A protein and the small-molecule ligand that binds it are described below.
Small molecule (SMILES): CS(=O)(=O)NCCc1ccccc1

Binding-site contacts:
Ligand atom C11 contacts residue MET165 of chain 1.A at 3.6 Å (hydrophobic).
Ligand atom C11 contacts residue ARG188 of chain 1.A at 3.6 Å.
Ligand atom C10 contacts residue MET165 of chain 1.A at 3.5 Å (hydrophobic).
Ligand atom C01 contacts residue HIS41 of chain 1.A at 3.6 Å.
Ligand atom C10 contacts residue HIS41 of chain 1.A at 4.2 Å.
Ligand atom C08 contacts residue MET49 of chain 1.A at 3.9 Å (hydrophobic).
Ligand atom C12 contacts residue GLN189 of chain 1.A at 3.5 Å.
Ligand atom O03 contacts residue THR25 of chain 1.A at 4.2 Å.
Ligand atom C09 contacts residue HIS41 of chain 1.A at 3.6 Å.
Ligand atom C10 contacts residue HIS164 of chain 1.A at 3.9 Å.
Ligand atom O04 contacts residue THR45 of chain 1.A at 4.2 Å.
Ligand atom C11 contacts residue ASP187 of chain 1.A at 4.0 Å.
Ligand atom C10 contacts residue MET49 of chain 1.A at 3.4 Å (hydrophobic).
Ligand atom C09 contacts residue MET165 of chain 1.A at 4.1 Å (hydrophobic).
Ligand atom C09 contacts residue HIS164 of chain 1.A at 3.3 Å.
Ligand atom C06 contacts residue HIS41 of chain 1.A at 3.6 Å.
Ligand atom C12 contacts residue MET49 of chain 1.A at 3.8 Å (hydrophobic).
Ligand atom C10 contacts residue ASP187 of chain 1.A at 4.1 Å.
Ligand atom C08 contacts residue HIS164 of chain 1.A at 4.2 Å.
Ligand atom C13 contacts residue MET49 of chain 1.A at 4.0 Å (hydrophobic).
Ligand atom N05 contacts residue HIS41 of chain 1.A at 4.3 Å.
Ligand atom C11 contacts residue MET49 of chain 1.A at 3.5 Å (hydrophobic).
Ligand atom C08 contacts residue HIS41 of chain 1.A at 4.5 Å.
Ligand atom C13 contacts residue GLN189 of chain 1.A at 3.7 Å.
Ligand atom C11 contacts residue GLN189 of chain 1.A at 4.0 Å.
Ligand atom C07 contacts residue HIS164 of chain 1.A at 4.5 Å.
Ligand atom C01 contacts residue SER46 of chain 1.A at 4.4 Å.
Ligand atom C12 contacts residue ARG188 of chain 1.A at 4.0 Å.
Ligand atom C01 contacts residue THR25 of chain 1.A at 4.1 Å.
Ligand atom C01 contacts residue MET49 of chain 1.A at 3.8 Å (hydrophobic).
Ligand atom C07 contacts residue HIS41 of chain 1.A at 4.0 Å.
Ligand atom C01 contacts residue THR45 of chain 1.A at 4.3 Å.
Ligand atom O04 contacts residue SER46 of chain 1.A at 3.2 Å.
Ligand atom C01 contacts residue CYS44 of chain 1.A at 3.2 Å (hydrophobic).
Ligand atom S02 contacts residue SER46 of chain 1.A at 4.4 Å.
Ligand atom C06 contacts residue MET49 of chain 1.A at 4.1 Å (hydrophobic).
Ligand atom S02 contacts residue MET49 of chain 1.A at 4.2 Å.
Ligand atom C10 contacts residue ARG188 of chain 1.A at 4.2 Å.
Ligand atom O04 contacts residue MET49 of chain 1.A at 3.8 Å.
Ligand atom C09 contacts residue MET49 of chain 1.A at 3.6 Å (hydrophobic).

Sequence of chain 1.A:
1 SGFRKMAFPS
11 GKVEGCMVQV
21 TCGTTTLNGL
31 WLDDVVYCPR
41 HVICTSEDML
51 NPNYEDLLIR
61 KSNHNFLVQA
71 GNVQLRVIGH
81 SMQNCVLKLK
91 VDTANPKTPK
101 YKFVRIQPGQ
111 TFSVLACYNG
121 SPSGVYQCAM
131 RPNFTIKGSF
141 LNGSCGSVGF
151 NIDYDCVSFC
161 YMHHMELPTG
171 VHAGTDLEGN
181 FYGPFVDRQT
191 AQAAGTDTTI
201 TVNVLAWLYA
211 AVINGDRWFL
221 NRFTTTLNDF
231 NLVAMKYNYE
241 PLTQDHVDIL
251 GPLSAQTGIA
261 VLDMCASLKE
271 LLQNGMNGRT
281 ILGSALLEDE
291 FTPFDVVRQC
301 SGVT